Binding-site contacts:
Ligand atom NAA contacts residue ASN34 of chain 2.B at 3.9 Å.
Ligand atom NAF contacts residue ARG167 of chain 2.B at 2.8 Å (salt-bridge).
Ligand atom OAC contacts residue GLU36 of chain 2.B at 3.2 Å (salt-bridge).
Ligand atom CAI contacts residue TRP130 of chain 2.B at 3.0 Å (hydrophobic).
Ligand atom CAG contacts residue HIS126 of chain 2.B at 4.2 Å.
Ligand atom NAA contacts residue HIS259 of chain 2.B at 4.0 Å.
Ligand atom CAD contacts residue ARG167 of chain 2.B at 3.4 Å.
Ligand atom NAE contacts residue TRP130 of chain 2.B at 2.7 Å (h-bond).
Ligand atom NAA contacts residue TYR164 of chain 2.B at 3.3 Å (h-bond).
Ligand atom CAG contacts residue HIS259 of chain 2.B at 3.9 Å.
Ligand atom NAB contacts residue ARG167 of chain 2.B at 4.2 Å.
Ligand atom NAB contacts residue PHE53 of chain 2.B at 3.1 Å.
Ligand atom NAE contacts residue HIS126 of chain 2.B at 2.9 Å (h-bond).
Ligand atom NAA contacts residue TYR211 of chain 2.B at 4.1 Å.
Ligand atom CAD contacts residue HIS126 of chain 2.B at 3.8 Å.
Ligand atom CAD contacts residue THR165 of chain 2.B at 2.9 Å.
Ligand atom NAE contacts residue GLY166 of chain 2.B at 3.6 Å.
Ligand atom NAA contacts residue MET218 of chain 2.B at 3.6 Å.
Ligand atom NAF contacts residue GLY166 of chain 2.B at 3.8 Å.
Ligand atom OAC contacts residue HIS259 of chain 2.B at 2.9 Å (h-bond).
Ligand atom NAF contacts residue TRP130 of chain 2.B at 3.5 Å (h-bond).
Ligand atom NAB contacts residue TRP130 of chain 2.B at 3.5 Å.
Ligand atom CAH contacts residue TRP130 of chain 2.B at 3.4 Å (hydrophobic).
Ligand atom NAE contacts residue TYR164 of chain 2.B at 3.8 Å.
Ligand atom CAG contacts residue ASN34 of chain 2.B at 4.2 Å.
Ligand atom CAG contacts residue MET218 of chain 2.B at 4.2 Å (hydrophobic).
Ligand atom OAC contacts residue ASN34 of chain 2.B at 4.0 Å.
Ligand atom CAH contacts residue ARG167 of chain 2.B at 3.8 Å.
Ligand atom CAI contacts residue GLY166 of chain 2.B at 4.2 Å.
Ligand atom CAI contacts residue HIS126 of chain 2.B at 3.9 Å.
Ligand atom CAD contacts residue TRP130 of chain 2.B at 3.0 Å (hydrophobic).
Ligand atom NAF contacts residue THR165 of chain 2.B at 4.1 Å.
Ligand atom CAI contacts residue TYR164 of chain 2.B at 4.1 Å (hydrophobic).
Ligand atom CAG contacts residue TRP130 of chain 2.B at 3.7 Å (hydrophobic).
Ligand atom CAG contacts residue TYR164 of chain 2.B at 4.1 Å (hydrophobic).
Ligand atom NAE contacts residue THR165 of chain 2.B at 3.3 Å (h-bond).
Ligand atom OAC contacts residue TRP130 of chain 2.B at 3.2 Å.
Ligand atom CAD contacts residue GLY166 of chain 2.B at 3.3 Å.
Ligand atom CAG contacts residue GLU36 of chain 2.B at 3.9 Å.
Ligand atom OAC contacts residue LEU54 of chain 2.B at 4.0 Å.

A protein and the small-molecule ligand that binds it are described below.
Small molecule (SMILES): NC(=O)c1nc[nH]c1N

Sequence of chain 2.B:
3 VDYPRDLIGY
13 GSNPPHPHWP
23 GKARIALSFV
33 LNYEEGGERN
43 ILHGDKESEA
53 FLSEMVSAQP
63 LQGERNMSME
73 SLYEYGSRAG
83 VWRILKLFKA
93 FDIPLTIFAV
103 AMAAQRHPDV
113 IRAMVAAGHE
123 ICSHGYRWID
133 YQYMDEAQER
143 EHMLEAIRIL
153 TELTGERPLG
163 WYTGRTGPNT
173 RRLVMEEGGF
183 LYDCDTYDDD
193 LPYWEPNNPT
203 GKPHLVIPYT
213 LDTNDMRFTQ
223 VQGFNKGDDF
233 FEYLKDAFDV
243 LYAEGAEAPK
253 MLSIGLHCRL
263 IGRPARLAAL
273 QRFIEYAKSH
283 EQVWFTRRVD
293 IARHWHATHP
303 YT